Binding-site contacts:
Ligand atom O8 contacts residue TRP5 of chain 1.A at 3.5 Å.
Ligand atom S7 contacts residue TRP5 of chain 1.A at 3.9 Å.
Ligand atom O9 contacts residue HIS15 of chain 1.A at 3.7 Å.
Ligand atom C6 contacts residue ASN11 of chain 1.A at 3.7 Å.
Ligand atom C4 contacts residue ASP19 of chain 1.A at 3.9 Å.
Ligand atom C4 contacts residue HIS4 of chain 1.A at 4.3 Å.
Ligand atom O9 contacts residue TRP5 of chain 1.A at 3.5 Å.
Ligand atom C5 contacts residue HIS10 of chain 1.A at 4.0 Å.
Ligand atom N10 contacts residue TRP16 of chain 1.A at 3.8 Å.
Ligand atom C3 contacts residue ASP19 of chain 1.A at 3.7 Å.
Ligand atom C4 contacts residue TRP5 of chain 1.A at 4.2 Å (hydrophobic).
Ligand atom N10 contacts residue LYS18 of chain 1.A at 4.0 Å.
Ligand atom C12 contacts residue HIS4 of chain 1.A at 4.2 Å.
Ligand atom S7 contacts residue HIS15 of chain 1.A at 4.0 Å.
Ligand atom O9 contacts residue ASN11 of chain 1.A at 3.8 Å.
Ligand atom O8 contacts residue ASP19 of chain 1.A at 3.4 Å (salt-bridge).
Ligand atom N10 contacts residue ASP19 of chain 1.A at 2.8 Å (salt-bridge).
Ligand atom C1 contacts residue HIS4 of chain 1.A at 3.9 Å.
Ligand atom C11 contacts residue HIS4 of chain 1.A at 4.2 Å.
Ligand atom N10 contacts residue HIS15 of chain 1.A at 2.9 Å (h-bond).
Ligand atom S7 contacts residue ASP19 of chain 1.A at 3.5 Å (salt-bridge).
Ligand atom C5 contacts residue HIS15 of chain 1.A at 4.1 Å.
Ligand atom C6 contacts residue HIS4 of chain 1.A at 4.3 Å.
Ligand atom O9 contacts residue TRP16 of chain 1.A at 3.2 Å.
Ligand atom O15 contacts residue HIS10 of chain 1.A at 4.0 Å.
Ligand atom C3 contacts residue HIS4 of chain 1.A at 3.7 Å.
Ligand atom O8 contacts residue PHE20 of chain 1.A at 3.7 Å.
Ligand atom C6 contacts residue HIS10 of chain 1.A at 3.5 Å.
Ligand atom C5 contacts residue ASN11 of chain 1.A at 3.8 Å.
Ligand atom S7 contacts residue TRP16 of chain 1.A at 4.2 Å.
Ligand atom C2 contacts residue HIS4 of chain 1.A at 3.3 Å.
Ligand atom C3 contacts residue TRP5 of chain 1.A at 4.1 Å (hydrophobic).
Ligand atom C5 contacts residue HIS4 of chain 1.A at 4.4 Å.

The small molecule below binds the protein below.
Small molecule (SMILES): Cc1ncc(-c2ccc(S(N)(=O)=O)cc2)o1

Sequence of chain 1.A:
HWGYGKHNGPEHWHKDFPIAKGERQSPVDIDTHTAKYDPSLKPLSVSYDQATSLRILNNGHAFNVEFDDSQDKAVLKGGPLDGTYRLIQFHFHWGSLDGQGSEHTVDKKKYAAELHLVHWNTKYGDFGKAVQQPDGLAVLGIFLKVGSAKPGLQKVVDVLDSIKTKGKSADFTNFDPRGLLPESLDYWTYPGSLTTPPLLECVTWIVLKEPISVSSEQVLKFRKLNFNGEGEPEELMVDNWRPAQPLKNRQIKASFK